Binding-site contacts:
Ligand atom O5 contacts residue GLU177 of chain 2.A at 3.8 Å.
Ligand atom C2 contacts residue SER290 of chain 2.A at 3.6 Å.
Ligand atom N2 contacts residue ASN180 of chain 2.A at 3.7 Å.
Ligand atom C7 contacts residue ASN180 of chain 2.A at 3.8 Å.
Ligand atom C4 contacts residue ASP128 of chain 2.A at 3.5 Å.
Ligand atom O4 contacts residue SER290 of chain 2.A at 3.9 Å.
Ligand atom C8 contacts residue ASN180 of chain 2.A at 3.6 Å.
Ligand atom C3 contacts residue ASP128 of chain 2.A at 3.2 Å.
Ligand atom O5 contacts residue TRP231 of chain 2.A at 3.5 Å.
Ligand atom C5 contacts residue TRP231 of chain 2.A at 3.4 Å (hydrophobic).
Ligand atom O2 contacts residue GLY289 of chain 2.A at 3.0 Å (h-bond).
Ligand atom C1 contacts residue TRP252 of chain 2.A at 3.8 Å (hydrophobic).
Ligand atom O1 contacts residue ASN180 of chain 2.A at 3.5 Å (h-bond).
Ligand atom O3 contacts residue SER290 of chain 2.A at 2.8 Å (h-bond).
Ligand atom C2 contacts residue ARG23 of chain 2.A at 4.0 Å.
Ligand atom O3 contacts residue ASP128 of chain 2.A at 2.6 Å (salt-bridge).
Ligand atom C2 contacts residue GLY289 of chain 2.A at 4.0 Å.
Ligand atom C2 contacts residue ALA58 of chain 2.A at 3.8 Å (hydrophobic).
Ligand atom O2 contacts residue SER290 of chain 2.A at 3.7 Å.
Ligand atom C3 contacts residue TRP252 of chain 2.A at 3.9 Å (hydrophobic).
Ligand atom O6 contacts residue LEU256 of chain 2.A at 3.6 Å.
Ligand atom O7 contacts residue ARG23 of chain 2.A at 3.1 Å (salt-bridge).
Ligand atom O4 contacts residue LEU24 of chain 2.A at 3.6 Å.
Ligand atom C3 contacts residue TRP252 of chain 2.A at 3.5 Å (hydrophobic).
Ligand atom C5 contacts residue TRP252 of chain 2.A at 3.8 Å (hydrophobic).
Ligand atom O6 contacts residue TRP231 of chain 2.A at 3.5 Å.
Ligand atom C6 contacts residue TRP231 of chain 2.A at 3.6 Å (hydrophobic).
Ligand atom O6 contacts residue PRO25 of chain 2.A at 3.2 Å.
Ligand atom O3 contacts residue ARG23 of chain 2.A at 3.1 Å (salt-bridge).
Ligand atom C3 contacts residue GLY289 of chain 2.A at 3.8 Å.
Ligand atom O3 contacts residue GLY289 of chain 2.A at 3.2 Å (h-bond).
Ligand atom C8 contacts residue GLY288 of chain 2.A at 3.5 Å.
Ligand atom O4 contacts residue ALA58 of chain 2.A at 3.3 Å.
Ligand atom C4 contacts residue LEU323 of chain 2.A at 3.6 Å (hydrophobic).
Ligand atom C1 contacts residue GLU177 of chain 2.A at 3.3 Å.
Ligand atom O4 contacts residue GLN79 of chain 2.A at 2.9 Å (h-bond).
Ligand atom C3 contacts residue SER290 of chain 2.A at 3.8 Å.
Ligand atom O2 contacts residue GLY288 of chain 2.A at 3.2 Å.
Ligand atom C6 contacts residue PRO25 of chain 2.A at 3.5 Å (hydrophobic).
Ligand atom O1 contacts residue GLU177 of chain 2.A at 2.7 Å (salt-bridge).

A small-molecule ligand and the protein it binds are described below.
Small molecule (SMILES): CC(=O)N[C@@H]1[C@@H](O[C@@H]2O[C@H](CO)[C@H](O)[C@H](O)[C@H]2O)[C@@H](O)[C@@H](CO)O[C@H]1O

Sequence of chain 2.A:
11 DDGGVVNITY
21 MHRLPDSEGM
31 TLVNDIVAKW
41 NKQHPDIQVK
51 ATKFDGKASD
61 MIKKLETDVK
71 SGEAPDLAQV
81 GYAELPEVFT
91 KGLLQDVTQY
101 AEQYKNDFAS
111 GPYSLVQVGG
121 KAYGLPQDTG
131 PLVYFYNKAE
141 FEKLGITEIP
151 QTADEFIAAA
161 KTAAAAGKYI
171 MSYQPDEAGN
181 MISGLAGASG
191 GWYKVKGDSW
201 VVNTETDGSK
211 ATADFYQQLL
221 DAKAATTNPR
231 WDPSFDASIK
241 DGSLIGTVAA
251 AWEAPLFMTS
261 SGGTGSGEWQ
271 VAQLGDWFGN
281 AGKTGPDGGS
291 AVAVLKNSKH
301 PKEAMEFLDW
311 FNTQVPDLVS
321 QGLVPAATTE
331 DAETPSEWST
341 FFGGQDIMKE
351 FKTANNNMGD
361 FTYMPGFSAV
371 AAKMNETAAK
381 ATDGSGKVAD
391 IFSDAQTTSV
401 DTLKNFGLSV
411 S